Binding-site contacts:
Ligand atom C4 contacts residue ASN118 of chain 1.C at 4.2 Å.
Ligand atom C5 contacts residue ASN118 of chain 1.C at 3.5 Å.
Ligand atom C8 contacts residue LEU137 of chain 1.C at 4.5 Å (hydrophobic).
Ligand atom C7 contacts residue LEU137 of chain 1.C at 4.4 Å (hydrophobic).
Ligand atom O7 contacts residue ASN118 of chain 1.C at 3.8 Å.
Ligand atom O6 contacts residue ASN118 of chain 1.C at 4.1 Å.
Ligand atom O7 contacts residue TYR135 of chain 1.C at 4.2 Å.
Ligand atom N2 contacts residue ASP290 of chain 1.C at 4.4 Å.
Ligand atom C8 contacts residue TYR135 of chain 1.C at 4.5 Å (hydrophobic).
Ligand atom C3 contacts residue ASN118 of chain 1.C at 3.9 Å.
Ligand atom C2 contacts residue ASN118 of chain 1.C at 2.6 Å.
Ligand atom C6 contacts residue TYR135 of chain 1.C at 4.2 Å (hydrophobic).
Ligand atom N2 contacts residue VAL104 of chain 1.C at 4.4 Å.
Ligand atom C6 contacts residue ASN118 of chain 1.C at 4.4 Å.
Ligand atom C7 contacts residue VAL104 of chain 1.C at 4.3 Å (hydrophobic).
Ligand atom C5 contacts residue TYR135 of chain 1.C at 3.9 Å (hydrophobic).
Ligand atom O7 contacts residue ASP290 of chain 1.C at 2.9 Å (salt-bridge).
Ligand atom N2 contacts residue ASN118 of chain 1.C at 3.3 Å (h-bond).
Ligand atom C8 contacts residue ASN106 of chain 1.C at 3.1 Å.
Ligand atom C8 contacts residue ASP290 of chain 1.C at 4.0 Å.
Ligand atom O3 contacts residue ASP290 of chain 1.C at 3.9 Å.
Ligand atom C8 contacts residue VAL104 of chain 1.C at 3.5 Å (hydrophobic).
Ligand atom N2 contacts residue ASN106 of chain 1.C at 4.4 Å.
Ligand atom O5 contacts residue ASN118 of chain 1.C at 2.1 Å (h-bond).
Ligand atom C7 contacts residue ASN118 of chain 1.C at 3.9 Å.
Ligand atom C7 contacts residue ASN106 of chain 1.C at 4.2 Å.
Ligand atom C1 contacts residue ASN118 of chain 1.C at 1.4 Å.
Ligand atom C7 contacts residue ASP290 of chain 1.C at 3.6 Å.
Ligand atom O4 contacts residue ASP290 of chain 1.C at 4.2 Å.
Ligand atom O7 contacts residue LEU137 of chain 1.C at 3.8 Å.
Ligand atom O5 contacts residue TYR135 of chain 1.C at 4.2 Å.
Ligand atom C3 contacts residue ASP290 of chain 1.C at 3.7 Å.
Ligand atom C1 contacts residue TYR135 of chain 1.C at 4.5 Å (hydrophobic).
Ligand atom O6 contacts residue TYR135 of chain 1.C at 4.0 Å.

This protein binds this small molecule.
Small molecule (SMILES): CC(=O)N[C@H]1[C@H](O[C@H]2[C@H](O)[C@@H](NC(C)=O)CO[C@@H]2CO)O[C@H](CO)[C@@H](O)[C@@H]1O

Sequence of chain 1.C:
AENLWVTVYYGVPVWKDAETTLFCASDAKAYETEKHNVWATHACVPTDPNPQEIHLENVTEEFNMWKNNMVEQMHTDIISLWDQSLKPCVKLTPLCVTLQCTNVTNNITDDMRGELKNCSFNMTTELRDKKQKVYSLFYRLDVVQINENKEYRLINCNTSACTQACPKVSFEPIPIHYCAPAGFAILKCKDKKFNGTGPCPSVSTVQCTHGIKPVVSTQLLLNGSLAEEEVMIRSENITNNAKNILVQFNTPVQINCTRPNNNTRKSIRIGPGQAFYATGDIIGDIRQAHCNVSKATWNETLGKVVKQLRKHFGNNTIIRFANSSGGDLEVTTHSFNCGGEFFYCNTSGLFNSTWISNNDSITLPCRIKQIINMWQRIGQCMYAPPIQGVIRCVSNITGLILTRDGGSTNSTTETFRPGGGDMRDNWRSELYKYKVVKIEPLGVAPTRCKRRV